Binding-site contacts:
Ligand atom C22 contacts residue GLU277 of chain 1.A at 3.7 Å.
Ligand atom N5 contacts residue PHE285 of chain 1.A at 3.5 Å.
Ligand atom N12 contacts residue MET269 of chain 1.A at 3.7 Å.
Ligand atom N7 contacts residue GLN282 of chain 1.A at 3.2 Å (h-bond).
Ligand atom N18 contacts residue TYR249 of chain 1.A at 2.7 Å (h-bond).
Ligand atom C14 contacts residue TYR80 of chain 1.A at 3.9 Å (hydrophobic).
Ligand atom N18 contacts residue GLY281 of chain 1.A at 3.8 Å.
Ligand atom N4 contacts residue PHE285 of chain 1.A at 4.0 Å.
Ligand atom C15 contacts residue TYR249 of chain 1.A at 3.8 Å (hydrophobic).
Ligand atom C20 contacts residue MET269 of chain 1.A at 3.8 Å (hydrophobic).
Ligand atom N9 contacts residue PHE285 of chain 1.A at 3.5 Å.
Ligand atom C11 contacts residue GLN282 of chain 1.A at 3.8 Å.
Ligand atom C23 contacts residue GLU277 of chain 1.A at 3.8 Å.
Ligand atom N12 contacts residue GLY281 of chain 1.A at 3.9 Å.
Ligand atom N12 contacts residue TYR249 of chain 1.A at 4.0 Å.
Ligand atom C11 contacts residue MET269 of chain 1.A at 3.8 Å (hydrophobic).
Ligand atom C20 contacts residue GLY281 of chain 1.A at 4.0 Å.
Ligand atom C21 contacts residue MET269 of chain 1.A at 3.7 Å (hydrophobic).
Ligand atom N7 contacts residue PHE285 of chain 1.A at 3.9 Å.
Ligand atom C17 contacts residue MET269 of chain 1.A at 3.9 Å (hydrophobic).
Ligand atom N18 contacts residue MET269 of chain 1.A at 3.7 Å.
Ligand atom C8 contacts residue PHE285 of chain 1.A at 3.7 Å (hydrophobic).
Ligand atom C14 contacts residue SER233 of chain 1.A at 3.7 Å.
Ligand atom C1 contacts residue PHE285 of chain 1.A at 3.7 Å (hydrophobic).
Ligand atom C19 contacts residue GLY281 of chain 1.A at 3.8 Å.
Ligand atom C11 contacts residue TYR249 of chain 1.A at 3.2 Å (hydrophobic).
Ligand atom C19 contacts residue TYR249 of chain 1.A at 3.4 Å (hydrophobic).
Ligand atom C24 contacts residue TYR249 of chain 1.A at 3.3 Å (hydrophobic).
Ligand atom C15 contacts residue MET269 of chain 1.A at 3.7 Å (hydrophobic).
Ligand atom C6 contacts residue PHE285 of chain 1.A at 3.7 Å (hydrophobic).
Ligand atom C2 contacts residue TYR80 of chain 1.A at 3.9 Å (hydrophobic).
Ligand atom C19 contacts residue MET269 of chain 1.A at 3.9 Å (hydrophobic).
Ligand atom C24 contacts residue MET269 of chain 1.A at 4.0 Å (hydrophobic).
Ligand atom C24 contacts residue VAL278 of chain 1.A at 3.9 Å (hydrophobic).
Ligand atom C22 contacts residue MET269 of chain 1.A at 3.9 Å (hydrophobic).
Ligand atom C22 contacts residue PRO268 of chain 1.A at 3.9 Å (hydrophobic).
Ligand atom C10 contacts residue PHE285 of chain 1.A at 3.8 Å (hydrophobic).
Ligand atom C15 contacts residue GLY281 of chain 1.A at 4.0 Å.
Ligand atom C23 contacts residue VAL278 of chain 1.A at 3.9 Å (hydrophobic).
Ligand atom C10 contacts residue MET269 of chain 1.A at 3.6 Å (hydrophobic).

The small molecule below binds the protein below.
Small molecule (SMILES): Cc1cc(C)n2nc(CCNc3ccc4ccccc4n3)nc2n1

Sequence of chain 1.A:
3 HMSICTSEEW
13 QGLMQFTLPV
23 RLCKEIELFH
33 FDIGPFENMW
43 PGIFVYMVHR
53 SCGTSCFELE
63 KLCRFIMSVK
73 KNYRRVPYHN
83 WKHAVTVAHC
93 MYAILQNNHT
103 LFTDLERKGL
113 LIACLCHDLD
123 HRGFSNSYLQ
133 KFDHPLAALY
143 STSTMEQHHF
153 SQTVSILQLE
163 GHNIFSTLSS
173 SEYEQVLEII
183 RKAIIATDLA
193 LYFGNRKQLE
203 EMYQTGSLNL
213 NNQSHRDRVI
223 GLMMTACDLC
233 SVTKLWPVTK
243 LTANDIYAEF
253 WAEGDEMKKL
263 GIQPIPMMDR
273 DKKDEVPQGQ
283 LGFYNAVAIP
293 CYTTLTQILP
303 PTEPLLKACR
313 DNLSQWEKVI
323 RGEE